Binding-site contacts:
Ligand atom O01 contacts residue LEU89 of chain 1.A at 3.3 Å.
Ligand atom C39 contacts residue THR86 of chain 1.A at 3.7 Å.
Ligand atom C38 contacts residue LEU89 of chain 1.A at 3.8 Å (hydrophobic).
Ligand atom C36 contacts residue TRP379 of chain 1.A at 4.5 Å (hydrophobic).
Ligand atom C41 contacts residue TRP379 of chain 1.A at 4.4 Å (hydrophobic).
Ligand atom C10 contacts residue TRP379 of chain 1.A at 4.4 Å (hydrophobic).
Ligand atom C07 contacts residue LEU89 of chain 1.A at 4.3 Å (hydrophobic).
Ligand atom C39 contacts residue LEU89 of chain 1.A at 4.3 Å (hydrophobic).
Ligand atom C53 contacts residue ILE179 of chain 1.A at 4.3 Å (hydrophobic).
Ligand atom C05 contacts residue TRP379 of chain 1.A at 3.5 Å (hydrophobic).
Ligand atom C09 contacts residue LEU89 of chain 1.A at 3.8 Å (hydrophobic).
Ligand atom C02 contacts residue LEU89 of chain 1.A at 4.3 Å (hydrophobic).
Ligand atom C04 contacts residue TRP379 of chain 1.A at 3.9 Å (hydrophobic).
Ligand atom C36 contacts residue VAL382 of chain 1.A at 4.5 Å (hydrophobic).
Ligand atom O13 contacts residue TRP379 of chain 1.A at 3.5 Å.
Ligand atom C46 contacts residue VAL85 of chain 1.A at 3.7 Å (hydrophobic).

Sequence of chain 1.A:
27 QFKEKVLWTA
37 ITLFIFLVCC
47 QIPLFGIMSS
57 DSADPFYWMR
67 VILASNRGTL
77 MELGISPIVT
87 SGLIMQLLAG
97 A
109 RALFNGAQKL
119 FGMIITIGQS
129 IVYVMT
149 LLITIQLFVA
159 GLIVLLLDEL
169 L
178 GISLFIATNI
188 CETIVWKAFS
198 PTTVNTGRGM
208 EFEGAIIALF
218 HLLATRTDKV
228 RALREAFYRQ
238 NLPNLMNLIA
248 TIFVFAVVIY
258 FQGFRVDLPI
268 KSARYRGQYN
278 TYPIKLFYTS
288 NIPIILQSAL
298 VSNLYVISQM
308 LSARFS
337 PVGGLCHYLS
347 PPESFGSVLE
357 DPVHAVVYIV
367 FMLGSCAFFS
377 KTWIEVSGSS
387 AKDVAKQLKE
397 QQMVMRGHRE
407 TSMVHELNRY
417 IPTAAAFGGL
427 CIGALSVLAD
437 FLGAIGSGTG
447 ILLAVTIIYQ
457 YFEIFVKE

This small molecule binds to this protein.
Small molecule (SMILES): C/C1=C/C[C@H]([C@@H](C)C/C(C)=C\[C@@H](C)[C@H](O)C[C@@H](C)O)OC(=O)CCC[C@H](OC(=O)/C=C/C(C)=C/C(C)=C/C=C/C(C)=C/[C@H](O)[C@@H](O)C[C@H](C)O)[C@@H](C)C1